The protein below binds the small molecule below.
Small molecule (SMILES): Nc1ccn([C@H]2C[C@H](O)[C@@H](COP(=O)(O)O)O2)c(=O)n1

Sequence of chain 7.C:
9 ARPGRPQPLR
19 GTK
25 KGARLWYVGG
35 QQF

Sequence of chain 8.A:
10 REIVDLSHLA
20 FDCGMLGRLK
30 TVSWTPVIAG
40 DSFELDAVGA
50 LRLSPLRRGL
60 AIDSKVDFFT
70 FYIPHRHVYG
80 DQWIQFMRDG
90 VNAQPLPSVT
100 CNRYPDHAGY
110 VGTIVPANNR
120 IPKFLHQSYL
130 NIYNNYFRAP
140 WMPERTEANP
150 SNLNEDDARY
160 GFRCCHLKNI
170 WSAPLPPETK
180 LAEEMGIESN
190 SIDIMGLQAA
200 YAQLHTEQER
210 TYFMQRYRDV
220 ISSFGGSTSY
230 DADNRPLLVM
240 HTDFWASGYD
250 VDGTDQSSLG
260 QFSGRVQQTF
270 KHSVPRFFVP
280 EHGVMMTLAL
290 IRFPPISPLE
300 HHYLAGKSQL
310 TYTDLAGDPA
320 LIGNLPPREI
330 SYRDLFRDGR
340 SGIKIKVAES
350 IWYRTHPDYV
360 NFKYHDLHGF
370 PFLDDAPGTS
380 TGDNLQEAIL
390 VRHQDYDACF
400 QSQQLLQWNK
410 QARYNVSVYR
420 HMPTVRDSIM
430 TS

Binding-site contacts:
Ligand atom C1' contacts residue ASN414 of chain 8.A at 4.1 Å.
Ligand atom OP1 contacts residue ARG412 of chain 8.A at 3.8 Å.
Ligand atom OP1 contacts residue ARG18 of chain 7.C at 4.0 Å.
Ligand atom O3' contacts residue ARG412 of chain 8.A at 4.3 Å.
Ligand atom C3' contacts residue ASN414 of chain 8.A at 4.5 Å.
Ligand atom P contacts residue LYS21 of chain 7.C at 3.4 Å.
Ligand atom C4' contacts residue VAL47 of chain 8.A at 4.1 Å (hydrophobic).
Ligand atom O3' contacts residue VAL47 of chain 8.A at 3.1 Å.
Ligand atom OP1 contacts residue LYS21 of chain 7.C at 3.9 Å.
Ligand atom C3' contacts residue VAL47 of chain 8.A at 4.0 Å (hydrophobic).
Ligand atom P contacts residue ARG412 of chain 8.A at 2.7 Å.
Ligand atom C4' contacts residue ASN414 of chain 8.A at 3.0 Å.
Ligand atom OP2 contacts residue LYS21 of chain 7.C at 2.7 Å (salt-bridge).
Ligand atom OP2 contacts residue ARG412 of chain 8.A at 1.4 Å (salt-bridge).
Ligand atom O4' contacts residue ASN414 of chain 8.A at 2.9 Å (h-bond).
Ligand atom C4' contacts residue ARG412 of chain 8.A at 4.4 Å.
Ligand atom O5' contacts residue ARG412 of chain 8.A at 3.1 Å (salt-bridge).
Ligand atom C2' contacts residue VAL47 of chain 8.A at 4.3 Å (hydrophobic).
Ligand atom OP2 contacts residue ARG18 of chain 7.C at 3.7 Å.
Ligand atom C5' contacts residue ARG412 of chain 8.A at 3.0 Å.
Ligand atom C5' contacts residue ASN414 of chain 8.A at 3.3 Å.